Binding-site contacts:
Ligand atom O7 contacts residue ASN241 of chain 1.A at 4.1 Å.
Ligand atom C5 contacts residue ASN241 of chain 1.A at 3.7 Å.
Ligand atom O5 contacts residue VAL250 of chain 1.C at 3.9 Å.
Ligand atom O5 contacts residue ASN241 of chain 1.A at 2.4 Å (h-bond).
Ligand atom C6 contacts residue VAL250 of chain 1.C at 4.4 Å (hydrophobic).
Ligand atom C6 contacts residue ASN241 of chain 1.A at 4.2 Å.
Ligand atom N2 contacts residue ASN241 of chain 1.A at 2.8 Å (h-bond).
Ligand atom O7 contacts residue TYR247 of chain 1.C at 2.9 Å (h-bond).
Ligand atom C4 contacts residue ASN241 of chain 1.A at 4.3 Å.
Ligand atom N2 contacts residue TYR247 of chain 1.C at 3.9 Å.
Ligand atom C7 contacts residue ASN241 of chain 1.A at 3.9 Å.
Ligand atom C1 contacts residue ASN241 of chain 1.A at 1.5 Å.
Ligand atom C2 contacts residue ASN241 of chain 1.A at 2.5 Å.
Ligand atom C7 contacts residue TYR247 of chain 1.C at 3.7 Å (hydrophobic).
Ligand atom C3 contacts residue ASN241 of chain 1.A at 3.8 Å.

The protein below binds the small molecule below.
Small molecule (SMILES): CC(=O)N[C@@H]1[C@@H](O)[C@H](O)[C@@H](CO)O[C@H]1O

Sequence of chain 1.C:
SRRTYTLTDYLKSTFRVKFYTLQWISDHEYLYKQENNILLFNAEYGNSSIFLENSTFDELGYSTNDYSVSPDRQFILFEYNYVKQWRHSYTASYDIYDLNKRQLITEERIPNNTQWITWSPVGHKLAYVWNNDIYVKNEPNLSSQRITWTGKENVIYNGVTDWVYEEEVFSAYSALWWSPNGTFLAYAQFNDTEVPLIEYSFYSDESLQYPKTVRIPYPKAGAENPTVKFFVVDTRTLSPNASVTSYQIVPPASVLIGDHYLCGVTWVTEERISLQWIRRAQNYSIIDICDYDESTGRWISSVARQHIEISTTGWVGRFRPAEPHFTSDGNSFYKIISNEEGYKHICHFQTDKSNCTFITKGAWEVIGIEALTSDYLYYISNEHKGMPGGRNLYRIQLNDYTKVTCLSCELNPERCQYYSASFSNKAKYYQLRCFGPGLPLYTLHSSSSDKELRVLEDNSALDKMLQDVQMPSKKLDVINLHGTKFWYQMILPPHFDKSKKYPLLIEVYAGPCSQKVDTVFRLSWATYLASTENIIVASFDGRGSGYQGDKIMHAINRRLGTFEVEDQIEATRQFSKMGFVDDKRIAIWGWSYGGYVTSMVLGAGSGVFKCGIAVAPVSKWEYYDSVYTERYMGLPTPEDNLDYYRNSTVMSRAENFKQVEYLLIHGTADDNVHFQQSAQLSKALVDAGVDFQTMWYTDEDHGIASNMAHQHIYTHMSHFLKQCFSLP

Sequence of chain 1.A:
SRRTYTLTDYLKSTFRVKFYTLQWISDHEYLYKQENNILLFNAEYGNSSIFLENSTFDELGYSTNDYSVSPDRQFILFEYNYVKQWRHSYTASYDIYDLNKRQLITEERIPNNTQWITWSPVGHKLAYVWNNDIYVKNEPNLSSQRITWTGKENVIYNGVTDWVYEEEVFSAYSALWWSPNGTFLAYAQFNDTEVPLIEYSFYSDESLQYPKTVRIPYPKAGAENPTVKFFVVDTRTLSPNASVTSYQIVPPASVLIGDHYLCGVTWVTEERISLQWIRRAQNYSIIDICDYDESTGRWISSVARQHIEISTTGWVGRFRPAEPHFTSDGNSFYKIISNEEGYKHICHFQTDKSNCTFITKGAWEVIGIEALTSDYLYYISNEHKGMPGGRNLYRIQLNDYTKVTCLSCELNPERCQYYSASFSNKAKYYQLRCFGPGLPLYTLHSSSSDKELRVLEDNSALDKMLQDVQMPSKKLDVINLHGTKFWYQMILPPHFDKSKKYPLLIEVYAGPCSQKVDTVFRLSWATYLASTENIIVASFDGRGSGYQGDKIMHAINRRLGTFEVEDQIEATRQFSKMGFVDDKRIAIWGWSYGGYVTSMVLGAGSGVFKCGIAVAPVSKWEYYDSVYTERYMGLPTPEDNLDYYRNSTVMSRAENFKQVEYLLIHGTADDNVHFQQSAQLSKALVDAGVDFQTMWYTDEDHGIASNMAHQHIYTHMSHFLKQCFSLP